Sequence of chain 34.A:
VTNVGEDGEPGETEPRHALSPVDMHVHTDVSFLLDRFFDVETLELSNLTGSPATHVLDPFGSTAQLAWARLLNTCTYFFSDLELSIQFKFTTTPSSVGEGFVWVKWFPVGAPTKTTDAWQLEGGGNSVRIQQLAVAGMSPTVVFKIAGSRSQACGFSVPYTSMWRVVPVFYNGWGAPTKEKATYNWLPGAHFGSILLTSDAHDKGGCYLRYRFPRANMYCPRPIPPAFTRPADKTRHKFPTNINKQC

Binding-site contacts:
Ligand atom C6 contacts residue ALA118 of chain 33.A at 3.4 Å (hydrophobic).
Ligand atom C5 contacts residue ALA118 of chain 33.A at 3.6 Å (hydrophobic).
Ligand atom N5 contacts residue ALA118 of chain 33.A at 2.8 Å (h-bond).
Ligand atom C9 contacts residue TRP119 of chain 33.A at 4.3 Å (hydrophobic).
Ligand atom C1 contacts residue ARG129 of chain 33.A at 4.0 Å.
Ligand atom O10 contacts residue ALA64 of chain 34.A at 3.8 Å.
Ligand atom C11 contacts residue ALA118 of chain 33.A at 3.9 Å (hydrophobic).
Ligand atom O8 contacts residue ALA118 of chain 33.A at 3.8 Å.
Ligand atom O8 contacts residue TRP119 of chain 33.A at 3.8 Å.
Ligand atom C7 contacts residue ALA118 of chain 33.A at 3.6 Å (hydrophobic).
Ligand atom C11 contacts residue GLN132 of chain 33.A at 4.3 Å.
Ligand atom O1A contacts residue ALA118 of chain 33.A at 4.5 Å.
Ligand atom C8 contacts residue ALA118 of chain 33.A at 4.3 Å (hydrophobic).
Ligand atom O1B contacts residue ARG129 of chain 33.A at 3.9 Å.
Ligand atom C10 contacts residue ALA118 of chain 33.A at 3.8 Å (hydrophobic).
Ligand atom O10 contacts residue GLN65 of chain 34.A at 4.0 Å.
Ligand atom C11 contacts residue GLN65 of chain 34.A at 3.7 Å.
Ligand atom C8 contacts residue GLN120 of chain 33.A at 4.1 Å.
Ligand atom C10 contacts residue GLN65 of chain 34.A at 4.5 Å.
Ligand atom C4 contacts residue ALA118 of chain 33.A at 4.0 Å (hydrophobic).
Ligand atom O1A contacts residue ARG129 of chain 33.A at 3.3 Å (salt-bridge).
Ligand atom O9 contacts residue THR42 of chain 34.A at 4.0 Å.
Ligand atom C11 contacts residue TRP119 of chain 33.A at 4.4 Å (hydrophobic).
Ligand atom O9 contacts residue GLN120 of chain 33.A at 3.5 Å (h-bond).
Ligand atom O8 contacts residue GLN120 of chain 33.A at 2.8 Å (h-bond).
Ligand atom C10 contacts residue ALA64 of chain 34.A at 4.5 Å (hydrophobic).

The small molecule below binds the protein below.
Small molecule (SMILES): CC(=O)N[C@H]1[C@H]([C@H](O)[C@H](O)CO)O[C@@](O[C@H]2[C@@H](O)[C@@H](CO)O[C@@H](O[C@H]3[C@H](O)[C@@H](O)[C@@H](O)O[C@@H]3CO)[C@@H]2O)(C(=O)O)C[C@@H]1O

Sequence of chain 33.A:
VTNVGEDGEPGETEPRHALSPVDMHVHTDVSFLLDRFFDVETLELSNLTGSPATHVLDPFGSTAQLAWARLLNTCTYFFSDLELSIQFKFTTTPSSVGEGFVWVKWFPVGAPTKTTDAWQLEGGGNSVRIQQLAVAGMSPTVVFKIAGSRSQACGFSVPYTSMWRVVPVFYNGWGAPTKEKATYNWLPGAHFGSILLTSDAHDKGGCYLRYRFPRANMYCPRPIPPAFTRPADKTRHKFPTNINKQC